Sequence of chain 1.C:
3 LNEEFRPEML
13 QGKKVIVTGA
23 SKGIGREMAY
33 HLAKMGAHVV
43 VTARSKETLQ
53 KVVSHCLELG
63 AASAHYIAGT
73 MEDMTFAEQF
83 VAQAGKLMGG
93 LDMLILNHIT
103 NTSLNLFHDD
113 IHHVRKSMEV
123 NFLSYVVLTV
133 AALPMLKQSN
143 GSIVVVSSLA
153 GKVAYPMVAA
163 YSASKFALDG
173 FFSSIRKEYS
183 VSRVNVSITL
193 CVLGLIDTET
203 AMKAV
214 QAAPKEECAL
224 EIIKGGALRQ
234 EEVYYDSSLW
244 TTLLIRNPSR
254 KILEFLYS

Sequence of chain 1.D:
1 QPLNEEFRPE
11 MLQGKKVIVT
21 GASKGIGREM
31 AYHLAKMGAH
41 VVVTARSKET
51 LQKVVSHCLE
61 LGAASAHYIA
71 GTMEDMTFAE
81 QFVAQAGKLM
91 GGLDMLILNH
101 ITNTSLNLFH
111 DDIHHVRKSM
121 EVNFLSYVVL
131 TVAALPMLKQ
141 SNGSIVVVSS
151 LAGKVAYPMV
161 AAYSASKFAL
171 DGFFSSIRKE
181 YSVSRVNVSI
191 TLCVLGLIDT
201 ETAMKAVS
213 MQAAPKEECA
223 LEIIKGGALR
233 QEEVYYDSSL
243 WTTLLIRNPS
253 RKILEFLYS

Binding-site contacts:
Ligand atom C23 contacts residue TYR157 of chain 1.C at 3.9 Å (hydrophobic).
Ligand atom C2 contacts residue TYR163 of chain 1.C at 3.7 Å (hydrophobic).
Ligand atom N7 contacts residue TYR163 of chain 1.C at 2.6 Å (h-bond).
Ligand atom N7 contacts residue NAP1 of chain 1.I at 3.3 Å.
Ligand atom F21 contacts residue SER105 of chain 1.C at 2.8 Å.
Ligand atom F28 contacts residue TYR260 of chain 1.D at 3.2 Å.
Ligand atom F21 contacts residue THR104 of chain 1.C at 2.8 Å.
Ligand atom C19 contacts residue LEU197 of chain 1.C at 3.8 Å (hydrophobic).
Ligand atom C22 contacts residue LEU151 of chain 1.C at 3.5 Å (hydrophobic).
Ligand atom F21 contacts residue LEU106 of chain 1.C at 3.1 Å.
Ligand atom C18 contacts residue VAL160 of chain 1.C at 4.1 Å (hydrophobic).
Ligand atom F29 contacts residue ALA152 of chain 1.C at 4.0 Å.
Ligand atom C24 contacts residue LEU151 of chain 1.C at 3.9 Å (hydrophobic).
Ligand atom C26 contacts residue TYR157 of chain 1.C at 4.1 Å (hydrophobic).
Ligand atom N12 contacts residue NAP1 of chain 1.I at 3.4 Å.
Ligand atom C4 contacts residue NAP1 of chain 1.I at 3.6 Å.
Ligand atom C2 contacts residue NAP1 of chain 1.I at 3.8 Å.
Ligand atom C26 contacts residue LEU151 of chain 1.C at 4.1 Å (hydrophobic).
Ligand atom C20 contacts residue ALA152 of chain 1.C at 3.5 Å (hydrophobic).
Ligand atom N12 contacts residue SER150 of chain 1.C at 3.2 Å (h-bond).
Ligand atom C5 contacts residue NAP1 of chain 1.I at 3.3 Å.
Ligand atom C14 contacts residue VAL160 of chain 1.C at 3.4 Å (hydrophobic).
Ligand atom C4 contacts residue TYR163 of chain 1.C at 3.7 Å (hydrophobic).
Ligand atom O25 contacts residue LEU151 of chain 1.C at 3.8 Å.
Ligand atom C13 contacts residue ALA206 of chain 1.C at 4.0 Å (hydrophobic).
Ligand atom C5 contacts residue ALA203 of chain 1.C at 3.6 Å (hydrophobic).
Ligand atom C16 contacts residue LEU197 of chain 1.C at 3.7 Å (hydrophobic).
Ligand atom N12 contacts residue TYR163 of chain 1.C at 3.5 Å.
Ligand atom C9 contacts residue VAL160 of chain 1.C at 4.1 Å (hydrophobic).
Ligand atom F29 contacts residue LEU151 of chain 1.C at 3.1 Å.
Ligand atom F28 contacts residue VAL155 of chain 1.C at 4.0 Å.
Ligand atom C10 contacts residue NAP1 of chain 1.I at 4.1 Å.
Ligand atom F27 contacts residue TYR157 of chain 1.C at 2.8 Å.
Ligand atom C23 contacts residue ALA152 of chain 1.C at 4.0 Å (hydrophobic).
Ligand atom O25 contacts residue TYR260 of chain 1.D at 3.9 Å.
Ligand atom C18 contacts residue THR104 of chain 1.C at 3.2 Å.
Ligand atom C9 contacts residue TYR163 of chain 1.C at 4.0 Å (hydrophobic).
Ligand atom C14 contacts residue THR104 of chain 1.C at 3.4 Å.
Ligand atom F29 contacts residue VAL155 of chain 1.C at 3.2 Å.
Ligand atom N7 contacts residue SER150 of chain 1.C at 3.9 Å.

This small molecule binds to this protein.
Small molecule (SMILES): CC(C)n1c(-c2ccc(OC(F)(F)F)cc2)nnc1C1(c2ccc(F)cc2)CC1